This protein binds this small molecule.
Small molecule (SMILES): CC(=O)N[C@@H]1[C@@H](O)[C@H](O)[C@@H](CO)O[C@H]1O

Binding-site contacts:
Ligand atom C1 contacts residue ASN133 of chain 1.E at 1.4 Å.
Ligand atom C2 contacts residue ASN133 of chain 1.E at 2.5 Å.
Ligand atom C5 contacts residue ASN133 of chain 1.E at 3.6 Å.
Ligand atom C4 contacts residue ASN133 of chain 1.E at 4.2 Å.
Ligand atom O5 contacts residue ASN133 of chain 1.E at 2.3 Å (h-bond).
Ligand atom N2 contacts residue ASN133 of chain 1.E at 2.9 Å (h-bond).
Ligand atom C7 contacts residue ASN133 of chain 1.E at 4.0 Å.
Ligand atom C3 contacts residue ASN133 of chain 1.E at 3.8 Å.

Sequence of chain 1.E:
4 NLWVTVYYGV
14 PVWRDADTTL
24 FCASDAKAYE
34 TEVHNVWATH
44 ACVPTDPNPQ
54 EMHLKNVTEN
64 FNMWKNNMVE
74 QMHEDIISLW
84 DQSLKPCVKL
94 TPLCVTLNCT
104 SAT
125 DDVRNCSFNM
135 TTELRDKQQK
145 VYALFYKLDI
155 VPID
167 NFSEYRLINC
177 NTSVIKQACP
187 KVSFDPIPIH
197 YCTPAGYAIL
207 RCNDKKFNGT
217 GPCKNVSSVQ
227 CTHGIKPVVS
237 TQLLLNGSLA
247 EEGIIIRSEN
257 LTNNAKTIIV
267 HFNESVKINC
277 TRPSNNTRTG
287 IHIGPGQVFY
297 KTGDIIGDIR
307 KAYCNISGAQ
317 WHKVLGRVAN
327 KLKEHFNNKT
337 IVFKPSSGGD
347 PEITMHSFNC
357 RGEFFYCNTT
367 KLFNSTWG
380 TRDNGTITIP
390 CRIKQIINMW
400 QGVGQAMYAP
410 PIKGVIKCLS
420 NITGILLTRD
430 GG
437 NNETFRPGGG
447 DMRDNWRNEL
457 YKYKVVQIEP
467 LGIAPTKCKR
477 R